A protein and the small-molecule ligand that binds it are described below.
Small molecule (SMILES): CCCCCCCCCCO[C@@H]1O[C@H](CO)[C@@H](O[C@H]2O[C@H](CO)[C@@H](O)[C@H](O)[C@H]2O)[C@H](O)[C@H]1O

Sequence of chain 1.V:
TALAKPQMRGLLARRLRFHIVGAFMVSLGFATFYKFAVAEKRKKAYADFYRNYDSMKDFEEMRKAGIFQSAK

Binding-site contacts:
Ligand atom C40 contacts residue LEU33 of chain 1.O at 4.4 Å (hydrophobic).
Ligand atom O16 contacts residue HIS26 of chain 1.O at 3.5 Å.
Ligand atom O16 contacts residue LYS36 of chain 1.V at 4.2 Å.
Ligand atom C37 contacts residue LEU33 of chain 1.O at 3.8 Å (hydrophobic).
Ligand atom O49 contacts residue LYS36 of chain 1.V at 3.5 Å.
Ligand atom O3 contacts residue LEU75 of chain 1.O at 3.7 Å.
Ligand atom C22 contacts residue HIS26 of chain 1.O at 4.4 Å.
Ligand atom C37 contacts residue ILE72 of chain 1.O at 4.2 Å (hydrophobic).
Ligand atom C34 contacts residue ILE72 of chain 1.O at 4.0 Å (hydrophobic).
Ligand atom C25 contacts residue ILE30 of chain 1.O at 4.0 Å (hydrophobic).
Ligand atom C40 contacts residue ILE34 of chain 1.O at 4.3 Å (hydrophobic).
Ligand atom C43 contacts residue LEU37 of chain 1.O at 4.0 Å (hydrophobic).
Ligand atom C28 contacts residue ILE30 of chain 1.O at 4.1 Å (hydrophobic).
Ligand atom C1 contacts residue LYS36 of chain 1.V at 4.5 Å.
Ligand atom C18 contacts residue HIS26 of chain 1.O at 3.5 Å.
Ligand atom C19 contacts residue HIS26 of chain 1.O at 3.7 Å.
Ligand atom C19 contacts residue MET29 of chain 1.O at 4.0 Å (hydrophobic).
Ligand atom C43 contacts residue LEU33 of chain 1.O at 3.8 Å (hydrophobic).
Ligand atom C6 contacts residue HIS26 of chain 1.O at 4.1 Å.
Ligand atom C25 contacts residue MET29 of chain 1.O at 3.7 Å (hydrophobic).
Ligand atom C43 contacts residue ILE34 of chain 1.O at 3.7 Å (hydrophobic).
Ligand atom C37 contacts residue ILE34 of chain 1.O at 4.2 Å (hydrophobic).
Ligand atom C40 contacts residue ILE72 of chain 1.O at 4.2 Å (hydrophobic).
Ligand atom O5 contacts residue HIS26 of chain 1.O at 3.5 Å.
Ligand atom C31 contacts residue LEU33 of chain 1.O at 4.5 Å (hydrophobic).
Ligand atom C31 contacts residue ILE30 of chain 1.O at 3.8 Å (hydrophobic).
Ligand atom C22 contacts residue LEU75 of chain 1.O at 4.0 Å (hydrophobic).

Sequence of chain 1.O:
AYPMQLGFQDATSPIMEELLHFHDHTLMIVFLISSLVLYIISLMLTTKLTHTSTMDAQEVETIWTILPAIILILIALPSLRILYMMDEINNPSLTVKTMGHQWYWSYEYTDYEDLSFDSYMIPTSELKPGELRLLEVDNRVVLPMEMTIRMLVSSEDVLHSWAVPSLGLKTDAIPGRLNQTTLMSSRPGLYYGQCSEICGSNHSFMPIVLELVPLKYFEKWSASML